Binding-site contacts:
Ligand atom O6 contacts residue ILE54 of chain 2.A at 3.5 Å.
Ligand atom OD2 contacts residue ARG176 of chain 1.A at 3.1 Å (salt-bridge).
Ligand atom N1 contacts residue GLN228 of chain 1.A at 3.0 Å (h-bond).
Ligand atom N5 contacts residue ALA56 of chain 2.A at 3.3 Å.
Ligand atom OD2 contacts residue PHE159 of chain 1.A at 4.0 Å.
Ligand atom C5 contacts residue THR57 of chain 2.A at 3.7 Å.
Ligand atom N5 contacts residue PHE159 of chain 1.A at 3.9 Å.
Ligand atom C2 contacts residue ARG176 of chain 1.A at 3.6 Å.
Ligand atom OD1 contacts residue ASP58 of chain 2.A at 3.7 Å.
Ligand atom O2 contacts residue SER226 of chain 1.A at 3.6 Å.
Ligand atom O6 contacts residue TYR8 of chain 2.A at 3.7 Å.
Ligand atom OD1 contacts residue PHE159 of chain 1.A at 4.0 Å.
Ligand atom OD1 contacts residue LEU170 of chain 1.A at 3.7 Å.
Ligand atom N3 contacts residue ARG176 of chain 1.A at 3.1 Å (salt-bridge).
Ligand atom N4 contacts residue THR57 of chain 2.A at 3.8 Å.
Ligand atom O6 contacts residue GLN228 of chain 1.A at 3.0 Å (h-bond).
Ligand atom N1 contacts residue PHE159 of chain 1.A at 3.6 Å.
Ligand atom C4 contacts residue ASN254 of chain 1.A at 4.0 Å.
Ligand atom O6 contacts residue THR57 of chain 2.A at 3.6 Å.
Ligand atom OD1 contacts residue ALA56 of chain 2.A at 4.0 Å.
Ligand atom C6 contacts residue GLN228 of chain 1.A at 3.8 Å.
Ligand atom C5 contacts residue PHE159 of chain 1.A at 3.5 Å (hydrophobic).
Ligand atom N3 contacts residue PHE159 of chain 1.A at 3.8 Å.
Ligand atom C2 contacts residue PHE159 of chain 1.A at 3.6 Å (hydrophobic).
Ligand atom N5 contacts residue THR57 of chain 2.A at 2.4 Å (h-bond).
Ligand atom C6 contacts residue THR57 of chain 2.A at 4.0 Å.
Ligand atom O2 contacts residue GLN228 of chain 1.A at 3.8 Å.
Ligand atom OD2 contacts residue ASN254 of chain 1.A at 3.9 Å.
Ligand atom C2 contacts residue ASN254 of chain 1.A at 4.0 Å.
Ligand atom O2 contacts residue PHE159 of chain 1.A at 3.8 Å.
Ligand atom C2 contacts residue GLN228 of chain 1.A at 3.9 Å.
Ligand atom O2 contacts residue ARG176 of chain 1.A at 2.9 Å (salt-bridge).
Ligand atom O2 contacts residue VAL227 of chain 1.A at 2.9 Å (h-bond).
Ligand atom N3 contacts residue ASN254 of chain 1.A at 3.4 Å (h-bond).
Ligand atom C4 contacts residue ARG176 of chain 1.A at 3.9 Å.
Ligand atom N4 contacts residue ARG176 of chain 1.A at 4.0 Å.
Ligand atom C6 contacts residue PHE159 of chain 1.A at 3.5 Å (hydrophobic).
Ligand atom OD1 contacts residue THR57 of chain 2.A at 3.1 Å (h-bond).
Ligand atom C4 contacts residue PHE159 of chain 1.A at 3.4 Å (hydrophobic).
Ligand atom N4 contacts residue PHE159 of chain 1.A at 3.6 Å.

Sequence of chain 2.A:
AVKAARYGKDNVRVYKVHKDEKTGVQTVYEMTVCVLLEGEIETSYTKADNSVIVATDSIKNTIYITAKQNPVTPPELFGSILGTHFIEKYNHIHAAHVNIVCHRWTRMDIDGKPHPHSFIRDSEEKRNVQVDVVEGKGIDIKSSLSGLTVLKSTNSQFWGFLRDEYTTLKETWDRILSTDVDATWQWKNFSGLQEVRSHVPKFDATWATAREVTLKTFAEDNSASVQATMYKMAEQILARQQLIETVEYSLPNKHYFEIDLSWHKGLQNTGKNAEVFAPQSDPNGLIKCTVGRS

This small molecule binds to this protein.
Small molecule (SMILES): Nc1c([N+](=O)[O-])[nH]c(=O)[nH]c1=O

Sequence of chain 1.A:
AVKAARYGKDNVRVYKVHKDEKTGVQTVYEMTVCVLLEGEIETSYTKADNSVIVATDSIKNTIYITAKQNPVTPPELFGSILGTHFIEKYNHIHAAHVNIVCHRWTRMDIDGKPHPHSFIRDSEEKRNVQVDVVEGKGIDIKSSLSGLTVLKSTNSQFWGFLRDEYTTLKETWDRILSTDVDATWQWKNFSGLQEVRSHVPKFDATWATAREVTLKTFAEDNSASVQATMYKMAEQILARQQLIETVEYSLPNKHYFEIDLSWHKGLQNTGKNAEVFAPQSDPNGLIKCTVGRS